Binding-site contacts:
Ligand atom CD1 contacts residue ARG29 of chain 34.B at 3.5 Å.
Ligand atom N contacts residue PRO43 of chain 34.B at 4.0 Å.
Ligand atom CD1 contacts residue ARG36 of chain 34.B at 3.6 Å.
Ligand atom CG2 contacts residue ARG36 of chain 34.B at 4.1 Å.
Ligand atom CB contacts residue ASP243 of chain 34.B at 4.0 Å.
Ligand atom NE2 contacts residue GLU39 of chain 34.B at 2.9 Å (salt-bridge).
Ligand atom CD1 contacts residue LEU40 of chain 34.B at 3.6 Å (hydrophobic).
Ligand atom CG2 contacts residue PRO43 of chain 34.B at 3.8 Å (hydrophobic).
Ligand atom O contacts residue PRO43 of chain 34.B at 3.8 Å.
Ligand atom N contacts residue ASP243 of chain 34.B at 2.6 Å (salt-bridge).
Ligand atom CD contacts residue ARG36 of chain 34.B at 3.7 Å.
Ligand atom CD contacts residue GLU39 of chain 34.B at 3.2 Å.
Ligand atom C contacts residue ASP243 of chain 34.B at 3.5 Å.
Ligand atom N contacts residue ASP243 of chain 34.B at 3.2 Å (salt-bridge).
Ligand atom C contacts residue ARG29 of chain 34.B at 3.9 Å.
Ligand atom N contacts residue ARG29 of chain 34.B at 4.2 Å.
Ligand atom C contacts residue ARG35 of chain 34.B at 3.9 Å.
Ligand atom CG1 contacts residue ASP243 of chain 34.B at 3.2 Å.
Ligand atom C contacts residue ASP243 of chain 34.B at 3.8 Å.
Ligand atom O contacts residue ARG35 of chain 34.B at 4.0 Å.
Ligand atom O contacts residue ARG29 of chain 34.B at 3.2 Å (salt-bridge).
Ligand atom OE1 contacts residue GLU39 of chain 34.B at 3.1 Å (salt-bridge).
Ligand atom CD2 contacts residue LEU40 of chain 34.B at 4.1 Å (hydrophobic).
Ligand atom O contacts residue GLU39 of chain 34.B at 3.0 Å (salt-bridge).
Ligand atom CB contacts residue ARG36 of chain 34.B at 3.4 Å.
Ligand atom CA contacts residue ARG29 of chain 34.B at 4.1 Å.
Ligand atom CD1 contacts residue ARG35 of chain 34.B at 4.0 Å.
Ligand atom OE1 contacts residue PHE37 of chain 34.B at 3.7 Å.
Ligand atom CG contacts residue ARG36 of chain 34.B at 3.8 Å.
Ligand atom OE1 contacts residue ARG36 of chain 34.B at 2.9 Å (salt-bridge).
Ligand atom CA contacts residue ASP243 of chain 34.B at 3.5 Å.
Ligand atom CG1 contacts residue ARG36 of chain 34.B at 4.0 Å.
Ligand atom O contacts residue ILE25 of chain 34.B at 3.8 Å.
Ligand atom O contacts residue ASP243 of chain 34.B at 4.1 Å.
Ligand atom C contacts residue GLU39 of chain 34.B at 3.6 Å.
Ligand atom CA contacts residue ARG29 of chain 34.B at 3.8 Å.
Ligand atom CA contacts residue ASP243 of chain 34.B at 3.6 Å.
Ligand atom O contacts residue ARG35 of chain 34.B at 2.7 Å (salt-bridge).
Ligand atom N contacts residue ARG35 of chain 34.B at 4.0 Å.
Ligand atom CG2 contacts residue ARG35 of chain 34.B at 3.4 Å.

This small molecule binds to this protein.
Small molecule (SMILES): CC[C@H](C)[C@H](NC(=O)[C@H](CC(C)C)NC(=O)[C@H](CO)NC(=O)CNC(=O)[C@@H](NC(=O)[C@@H](N)[C@@H](C)O)C(C)C)C(=O)N[C@H](C=O)CCC(N)=O

Sequence of chain 34.B:
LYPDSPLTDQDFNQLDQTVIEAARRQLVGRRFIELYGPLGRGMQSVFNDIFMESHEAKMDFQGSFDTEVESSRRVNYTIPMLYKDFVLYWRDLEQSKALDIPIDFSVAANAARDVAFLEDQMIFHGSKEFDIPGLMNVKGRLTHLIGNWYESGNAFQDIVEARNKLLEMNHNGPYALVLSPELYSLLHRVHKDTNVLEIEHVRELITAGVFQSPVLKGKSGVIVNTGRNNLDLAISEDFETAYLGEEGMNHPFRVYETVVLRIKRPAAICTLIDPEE